A small-molecule ligand and the protein it binds are described below.
Small molecule (SMILES): CC(=O)N[C@@H]1[C@@H](O)[C@H](O)[C@@H](CO)O[C@H]1O

Sequence of chain 1.A:
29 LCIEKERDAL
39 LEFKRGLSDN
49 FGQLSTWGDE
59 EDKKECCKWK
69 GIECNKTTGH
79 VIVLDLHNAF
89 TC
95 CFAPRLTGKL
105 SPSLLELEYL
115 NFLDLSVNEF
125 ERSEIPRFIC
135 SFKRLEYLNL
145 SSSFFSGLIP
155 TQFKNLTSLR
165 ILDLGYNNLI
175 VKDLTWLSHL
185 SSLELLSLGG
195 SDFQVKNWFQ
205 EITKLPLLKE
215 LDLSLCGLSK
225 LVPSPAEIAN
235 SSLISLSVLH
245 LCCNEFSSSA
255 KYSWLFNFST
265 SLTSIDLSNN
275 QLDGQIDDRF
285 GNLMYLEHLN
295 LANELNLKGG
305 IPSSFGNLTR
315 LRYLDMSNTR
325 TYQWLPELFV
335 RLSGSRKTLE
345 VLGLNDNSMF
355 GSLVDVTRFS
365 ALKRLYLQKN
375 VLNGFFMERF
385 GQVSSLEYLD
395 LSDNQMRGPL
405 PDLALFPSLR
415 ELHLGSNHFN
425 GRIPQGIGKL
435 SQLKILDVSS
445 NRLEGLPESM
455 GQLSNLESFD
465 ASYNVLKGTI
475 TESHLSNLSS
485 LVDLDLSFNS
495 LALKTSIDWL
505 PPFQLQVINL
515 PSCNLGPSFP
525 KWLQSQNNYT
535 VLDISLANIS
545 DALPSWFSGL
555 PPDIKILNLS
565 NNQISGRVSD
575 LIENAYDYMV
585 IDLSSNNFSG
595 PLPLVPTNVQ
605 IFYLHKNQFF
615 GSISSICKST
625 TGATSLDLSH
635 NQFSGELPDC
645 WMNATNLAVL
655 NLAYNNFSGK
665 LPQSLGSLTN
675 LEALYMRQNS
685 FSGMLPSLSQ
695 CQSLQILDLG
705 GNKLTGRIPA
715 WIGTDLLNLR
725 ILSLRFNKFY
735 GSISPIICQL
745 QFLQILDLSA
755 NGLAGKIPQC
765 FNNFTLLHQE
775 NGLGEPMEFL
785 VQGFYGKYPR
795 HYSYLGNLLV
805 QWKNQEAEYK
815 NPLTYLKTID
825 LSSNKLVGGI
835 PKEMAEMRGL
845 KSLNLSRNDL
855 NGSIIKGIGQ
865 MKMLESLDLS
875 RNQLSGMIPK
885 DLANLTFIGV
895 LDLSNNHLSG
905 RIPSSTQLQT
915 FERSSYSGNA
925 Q

Binding-site contacts:
Ligand atom C4 contacts residue ASN542 of chain 1.A at 4.2 Å.
Ligand atom O5 contacts residue ASN542 of chain 1.A at 2.4 Å (h-bond).
Ligand atom N2 contacts residue ASN518 of chain 1.A at 4.3 Å.
Ligand atom C5 contacts residue ASN542 of chain 1.A at 3.7 Å.
Ligand atom N2 contacts residue ASN542 of chain 1.A at 2.9 Å (h-bond).
Ligand atom C8 contacts residue ASN518 of chain 1.A at 3.7 Å.
Ligand atom C1 contacts residue ASN542 of chain 1.A at 1.4 Å.
Ligand atom C3 contacts residue ASN542 of chain 1.A at 3.8 Å.
Ligand atom C7 contacts residue ASN518 of chain 1.A at 4.1 Å.
Ligand atom O7 contacts residue ASN542 of chain 1.A at 3.3 Å (h-bond).
Ligand atom C7 contacts residue ASN542 of chain 1.A at 3.3 Å.
Ligand atom C2 contacts residue ASN542 of chain 1.A at 2.5 Å.
Ligand atom C8 contacts residue ASN542 of chain 1.A at 4.4 Å.